Binding-site contacts:
Ligand atom C2 contacts residue GLY32 of chain 1.C at 3.4 Å.
Ligand atom C16 contacts residue ASP48 of chain 1.C at 2.9 Å.
Ligand atom C16 contacts residue TRP30 of chain 1.C at 4.3 Å (hydrophobic).
Ligand atom O2 contacts residue TRP30 of chain 1.C at 3.8 Å.
Ligand atom C17 contacts residue GLY31 of chain 1.C at 3.6 Å.
Ligand atom C17 contacts residue TRP30 of chain 1.C at 3.3 Å (hydrophobic).
Ligand atom C12 contacts residue GLY32 of chain 1.C at 3.0 Å.
Ligand atom C13 contacts residue GLY31 of chain 1.C at 4.0 Å.
Ligand atom O2 contacts residue ASP48 of chain 1.C at 3.1 Å (salt-bridge).
Ligand atom C2 contacts residue TRP30 of chain 1.C at 4.2 Å (hydrophobic).
Ligand atom C16 contacts residue GLY31 of chain 1.C at 3.7 Å.
Ligand atom C16 contacts residue TYR27 of chain 1.C at 4.5 Å (hydrophobic).
Ligand atom C12 contacts residue GLY31 of chain 1.C at 3.1 Å.
Ligand atom C18 contacts residue GLY32 of chain 1.C at 4.1 Å.
Ligand atom C13 contacts residue ASP48 of chain 1.C at 4.3 Å.
Ligand atom N2 contacts residue GLY31 of chain 1.C at 4.2 Å.
Ligand atom C17 contacts residue ASP48 of chain 1.C at 3.4 Å.
Ligand atom C2 contacts residue GLY31 of chain 1.C at 3.5 Å.
Ligand atom C13 contacts residue GLY32 of chain 1.C at 4.1 Å.
Ligand atom N2 contacts residue TRP30 of chain 1.C at 4.0 Å.
Ligand atom C1 contacts residue GLY32 of chain 1.C at 3.8 Å.

Sequence of chain 1.C:
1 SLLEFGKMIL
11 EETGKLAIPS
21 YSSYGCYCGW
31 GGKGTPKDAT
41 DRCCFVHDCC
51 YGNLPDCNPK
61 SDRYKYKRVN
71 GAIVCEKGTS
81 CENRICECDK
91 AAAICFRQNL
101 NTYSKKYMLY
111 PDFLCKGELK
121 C

This small molecule binds to this protein.
Small molecule (SMILES): CN1c2ccccc2[C@]23C[C@H]4[C@H]([C@@H]5C[C@H](O)[N@]4[C@@H](C5)[C@H]12)[C@H]3O